A small-molecule ligand and the protein it binds are described below.
Small molecule (SMILES): CC(=O)N[C@H]1[C@H](O[C@H]2[C@H](O)[C@@H](NC(C)=O)CO[C@@H]2CO)O[C@H](CO)[C@@H](O)[C@@H]1O

Sequence of chain 1.D:
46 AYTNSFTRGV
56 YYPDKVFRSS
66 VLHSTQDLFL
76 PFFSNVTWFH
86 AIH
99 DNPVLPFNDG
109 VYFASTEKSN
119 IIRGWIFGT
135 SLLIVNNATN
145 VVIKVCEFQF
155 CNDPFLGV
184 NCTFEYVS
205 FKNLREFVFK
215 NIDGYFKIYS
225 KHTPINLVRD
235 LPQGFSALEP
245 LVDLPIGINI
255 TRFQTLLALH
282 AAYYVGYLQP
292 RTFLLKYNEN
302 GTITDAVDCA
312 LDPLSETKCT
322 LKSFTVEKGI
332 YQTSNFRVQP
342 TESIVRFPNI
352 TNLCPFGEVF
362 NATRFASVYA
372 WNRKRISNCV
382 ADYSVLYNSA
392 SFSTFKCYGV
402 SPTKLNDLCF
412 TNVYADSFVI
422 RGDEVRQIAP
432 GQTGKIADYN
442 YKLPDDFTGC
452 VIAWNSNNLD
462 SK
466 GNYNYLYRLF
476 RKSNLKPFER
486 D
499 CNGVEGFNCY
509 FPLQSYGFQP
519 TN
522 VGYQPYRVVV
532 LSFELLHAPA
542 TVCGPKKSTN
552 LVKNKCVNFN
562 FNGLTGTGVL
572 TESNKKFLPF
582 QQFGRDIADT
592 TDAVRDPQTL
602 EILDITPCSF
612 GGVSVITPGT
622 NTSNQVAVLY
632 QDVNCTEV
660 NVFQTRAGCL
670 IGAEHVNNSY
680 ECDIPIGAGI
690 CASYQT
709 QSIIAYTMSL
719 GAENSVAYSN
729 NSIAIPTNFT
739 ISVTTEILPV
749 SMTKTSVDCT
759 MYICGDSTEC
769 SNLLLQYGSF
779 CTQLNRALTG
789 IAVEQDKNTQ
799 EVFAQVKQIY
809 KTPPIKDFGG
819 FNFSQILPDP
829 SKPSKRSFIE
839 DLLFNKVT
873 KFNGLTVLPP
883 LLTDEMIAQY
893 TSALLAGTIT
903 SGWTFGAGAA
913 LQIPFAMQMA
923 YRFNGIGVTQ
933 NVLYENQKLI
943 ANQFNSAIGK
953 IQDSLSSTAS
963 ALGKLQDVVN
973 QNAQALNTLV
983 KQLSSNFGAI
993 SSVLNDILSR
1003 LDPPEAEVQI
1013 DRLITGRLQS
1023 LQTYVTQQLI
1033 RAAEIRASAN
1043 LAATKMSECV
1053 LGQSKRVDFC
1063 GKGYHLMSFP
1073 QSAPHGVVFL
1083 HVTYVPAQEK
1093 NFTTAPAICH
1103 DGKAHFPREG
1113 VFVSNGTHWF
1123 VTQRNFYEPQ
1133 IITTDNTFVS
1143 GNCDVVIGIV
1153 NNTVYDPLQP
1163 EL

Binding-site contacts:
Ligand atom O5 contacts residue ASN1153 of chain 1.D at 2.4 Å (h-bond).
Ligand atom C8 contacts residue ILE1151 of chain 1.D at 4.1 Å (hydrophobic).
Ligand atom C1 contacts residue ASN1153 of chain 1.D at 1.5 Å.
Ligand atom N2 contacts residue ASN1153 of chain 1.D at 2.9 Å (h-bond).
Ligand atom C2 contacts residue ASN1153 of chain 1.D at 2.5 Å.
Ligand atom C7 contacts residue ASN1153 of chain 1.D at 3.1 Å.
Ligand atom C4 contacts residue ASN1153 of chain 1.D at 4.3 Å.
Ligand atom C5 contacts residue ASN1153 of chain 1.D at 3.8 Å.
Ligand atom C3 contacts residue ASN1153 of chain 1.D at 3.9 Å.
Ligand atom O7 contacts residue ASN1153 of chain 1.D at 3.0 Å (h-bond).
Ligand atom C8 contacts residue ASN1153 of chain 1.D at 4.3 Å.